Sequence of chain 1.D:
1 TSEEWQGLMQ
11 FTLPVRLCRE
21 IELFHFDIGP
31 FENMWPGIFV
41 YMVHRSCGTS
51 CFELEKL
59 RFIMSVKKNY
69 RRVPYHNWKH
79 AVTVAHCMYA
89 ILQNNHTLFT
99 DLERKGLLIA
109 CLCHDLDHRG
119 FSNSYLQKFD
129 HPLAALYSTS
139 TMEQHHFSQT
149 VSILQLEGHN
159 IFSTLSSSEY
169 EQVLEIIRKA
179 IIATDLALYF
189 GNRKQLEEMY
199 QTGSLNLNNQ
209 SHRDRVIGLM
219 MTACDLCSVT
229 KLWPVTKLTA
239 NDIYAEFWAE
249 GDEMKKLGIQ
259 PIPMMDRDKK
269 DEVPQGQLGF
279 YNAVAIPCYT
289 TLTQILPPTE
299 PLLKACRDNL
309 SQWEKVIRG

A protein and the small-molecule ligand that binds it are described below.
Small molecule (SMILES): Cc1cc(Cl)c(C)n2nc(CCc3nc(N4CCCC4)nn3C)nc12

Binding-site contacts:
Ligand atom C12 contacts residue TYR242 of chain 1.D at 3.4 Å (hydrophobic).
Ligand atom N13 contacts residue TYR242 of chain 1.D at 2.7 Å (h-bond).
Ligand atom C10 contacts residue PHE245 of chain 1.D at 3.7 Å (hydrophobic).
Ligand atom N07 contacts residue PHE245 of chain 1.D at 3.4 Å.
Ligand atom N09 contacts residue GLN275 of chain 1.D at 3.2 Å (h-bond).
Ligand atom C14 contacts residue GLY274 of chain 1.D at 3.4 Å.
Ligand atom C12 contacts residue GLY274 of chain 1.D at 3.4 Å.
Ligand atom C18 contacts residue PRO261 of chain 1.D at 3.6 Å (hydrophobic).
Ligand atom N17 contacts residue GLY274 of chain 1.D at 3.6 Å.
Ligand atom C11 contacts residue GLN275 of chain 1.D at 3.2 Å.
Ligand atom N13 contacts residue GLY274 of chain 1.D at 3.6 Å.
Ligand atom N17 contacts residue MET262 of chain 1.D at 3.8 Å.
Ligand atom C10 contacts residue MET262 of chain 1.D at 3.5 Å (hydrophobic).
Ligand atom C23 contacts residue ILE241 of chain 1.D at 3.5 Å (hydrophobic).
Ligand atom C20 contacts residue LYS267 of chain 1.D at 3.6 Å.
Ligand atom C18 contacts residue MET262 of chain 1.D at 3.6 Å (hydrophobic).
Ligand atom C04 contacts residue PHE278 of chain 1.D at 3.5 Å (hydrophobic).
Ligand atom C12 contacts residue MET262 of chain 1.D at 3.5 Å (hydrophobic).
Ligand atom C22 contacts residue MET262 of chain 1.D at 3.5 Å (hydrophobic).
Ligand atom C03 contacts residue PHE278 of chain 1.D at 3.4 Å (hydrophobic).
Ligand atom C14 contacts residue MET262 of chain 1.D at 3.8 Å (hydrophobic).
Ligand atom C20 contacts residue GLU270 of chain 1.D at 3.4 Å.
Ligand atom C11 contacts residue TYR242 of chain 1.D at 3.4 Å (hydrophobic).
Ligand atom N16 contacts residue GLY274 of chain 1.D at 3.5 Å (h-bond).
Ligand atom C01 contacts residue PHE278 of chain 1.D at 3.7 Å (hydrophobic).
Ligand atom N05 contacts residue PHE278 of chain 1.D at 3.6 Å.
Ligand atom N13 contacts residue MET262 of chain 1.D at 3.7 Å.
Ligand atom CL1 contacts residue LEU224 of chain 1.D at 3.4 Å.
Ligand atom C06 contacts residue PHE278 of chain 1.D at 3.5 Å (hydrophobic).
Ligand atom C02 contacts residue PHE278 of chain 1.D at 3.6 Å (hydrophobic).
Ligand atom C21 contacts residue TYR242 of chain 1.D at 3.8 Å (hydrophobic).
Ligand atom CL1 contacts residue SER226 of chain 1.D at 3.1 Å.
Ligand atom C11 contacts residue PHE278 of chain 1.D at 3.7 Å (hydrophobic).
Ligand atom N16 contacts residue MET262 of chain 1.D at 3.5 Å.
Ligand atom C08 contacts residue PHE245 of chain 1.D at 3.6 Å (hydrophobic).
Ligand atom N15 contacts residue MET262 of chain 1.D at 3.6 Å.
Ligand atom C02 contacts residue LEU224 of chain 1.D at 3.7 Å (hydrophobic).
Ligand atom C23 contacts residue GLN275 of chain 1.D at 3.6 Å.
Ligand atom C20 contacts residue VAL271 of chain 1.D at 3.8 Å (hydrophobic).
Ligand atom C04 contacts residue ILE241 of chain 1.D at 3.6 Å (hydrophobic).